The protein below binds the small molecule below.
Small molecule (SMILES): N#C[Fe](=C=O)C#N

Binding-site contacts:
Ligand atom C2 contacts residue NI1 of chain 1.U at 4.1 Å.
Ligand atom N1 contacts residue VAL530 of chain 1.D at 3.8 Å.
Ligand atom C1 contacts residue VAL530 of chain 1.D at 3.7 Å (hydrophobic).
Ligand atom FE contacts residue CYS579 of chain 1.D at 2.3 Å.
Ligand atom N1 contacts residue CYS579 of chain 1.D at 3.4 Å.
Ligand atom O3 contacts residue CSO79 of chain 1.D at 4.0 Å.
Ligand atom C2 contacts residue CSO79 of chain 1.D at 3.1 Å.
Ligand atom O3 contacts residue PRO531 of chain 1.D at 3.4 Å.
Ligand atom N2 contacts residue PRO508 of chain 1.D at 3.3 Å (h-bond).
Ligand atom C1 contacts residue CYS579 of chain 1.D at 3.0 Å (hydrophobic).
Ligand atom N1 contacts residue ARG509 of chain 1.D at 3.7 Å.
Ligand atom O3 contacts residue ALA507 of chain 1.D at 3.5 Å.
Ligand atom C1 contacts residue PRO531 of chain 1.D at 3.8 Å (hydrophobic).
Ligand atom N2 contacts residue ARG509 of chain 1.D at 2.9 Å (salt-bridge).
Ligand atom O3 contacts residue VAL530 of chain 1.D at 3.4 Å.
Ligand atom C3 contacts residue VAL82 of chain 1.D at 3.8 Å (hydrophobic).
Ligand atom C1 contacts residue CYS576 of chain 1.D at 3.8 Å (hydrophobic).
Ligand atom O3 contacts residue HIS83 of chain 1.D at 3.3 Å (h-bond).
Ligand atom O3 contacts residue LEU512 of chain 1.D at 3.6 Å.
Ligand atom FE contacts residue NI1 of chain 1.U at 2.9 Å.
Ligand atom C2 contacts residue ALA507 of chain 1.D at 3.6 Å (hydrophobic).
Ligand atom C3 contacts residue CYS579 of chain 1.D at 3.0 Å (hydrophobic).
Ligand atom C2 contacts residue ARG509 of chain 1.D at 3.4 Å.
Ligand atom FE contacts residue CSO79 of chain 1.D at 2.3 Å.
Ligand atom O3 contacts residue VAL82 of chain 1.D at 3.6 Å.
Ligand atom C3 contacts residue HIS83 of chain 1.D at 3.4 Å.
Ligand atom N1 contacts residue PRO531 of chain 1.D at 3.5 Å.
Ligand atom O3 contacts residue CYS579 of chain 1.D at 4.0 Å.
Ligand atom C3 contacts residue VAL530 of chain 1.D at 3.5 Å (hydrophobic).
Ligand atom N2 contacts residue ALA507 of chain 1.D at 3.3 Å.
Ligand atom C3 contacts residue CSO79 of chain 1.D at 3.1 Å.
Ligand atom N1 contacts residue CYS576 of chain 1.D at 4.0 Å.
Ligand atom C3 contacts residue ALA507 of chain 1.D at 3.8 Å (hydrophobic).
Ligand atom C1 contacts residue THR532 of chain 1.D at 3.9 Å.
Ligand atom C1 contacts residue NI1 of chain 1.U at 3.9 Å.
Ligand atom C1 contacts residue CSO79 of chain 1.D at 4.1 Å.
Ligand atom C3 contacts residue PRO531 of chain 1.D at 3.8 Å (hydrophobic).
Ligand atom N2 contacts residue CSO79 of chain 1.D at 3.5 Å.
Ligand atom C1 contacts residue ARG509 of chain 1.D at 3.7 Å.
Ligand atom N1 contacts residue THR532 of chain 1.D at 2.9 Å (h-bond).

Sequence of chain 1.D:
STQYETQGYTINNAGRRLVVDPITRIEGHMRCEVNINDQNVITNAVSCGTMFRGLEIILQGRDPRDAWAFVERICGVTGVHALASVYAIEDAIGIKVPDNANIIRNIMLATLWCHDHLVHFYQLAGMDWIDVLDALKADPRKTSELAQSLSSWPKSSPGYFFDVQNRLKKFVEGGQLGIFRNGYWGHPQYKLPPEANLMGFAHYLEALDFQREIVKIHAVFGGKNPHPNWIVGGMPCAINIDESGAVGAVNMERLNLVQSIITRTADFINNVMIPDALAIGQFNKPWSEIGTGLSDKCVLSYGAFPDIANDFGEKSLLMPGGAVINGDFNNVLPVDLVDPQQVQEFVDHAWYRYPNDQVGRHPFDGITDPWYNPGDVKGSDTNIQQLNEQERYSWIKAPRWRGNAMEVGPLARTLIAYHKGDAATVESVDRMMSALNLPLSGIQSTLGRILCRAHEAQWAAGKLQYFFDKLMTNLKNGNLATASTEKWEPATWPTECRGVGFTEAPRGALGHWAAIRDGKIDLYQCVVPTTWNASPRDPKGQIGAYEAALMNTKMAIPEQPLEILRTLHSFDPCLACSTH